A protein and the small-molecule ligand that binds it are described below.
Small molecule (SMILES): [H]/N=C(\N)c1ccc(N2C[C@H](C(=O)N[C@@H](CC)c3cccc4ccccc34)OC2=O)cn1

Binding-site contacts:
Ligand atom CAB contacts residue GLY193 of chain 1.B at 3.6 Å.
Ligand atom CAV contacts residue LEU25 of chain 1.B at 3.4 Å (hydrophobic).
Ligand atom CAG contacts residue TRP192 of chain 1.B at 3.8 Å (hydrophobic).
Ligand atom CBB contacts residue LEU25 of chain 1.B at 3.5 Å (hydrophobic).
Ligand atom NAI contacts residue SER171 of chain 1.B at 3.5 Å (h-bond).
Ligand atom OAT contacts residue SER176 of chain 1.B at 3.0 Å (h-bond).
Ligand atom NAI contacts residue ASP170 of chain 1.B at 3.0 Å (salt-bridge).
Ligand atom CAK contacts residue SER176 of chain 1.B at 3.1 Å.
Ligand atom CAB contacts residue SER171 of chain 1.B at 3.7 Å.
Ligand atom NAI contacts residue ASN194 of chain 1.B at 3.0 Å (h-bond).
Ligand atom CAG contacts residue GLY193 of chain 1.B at 3.5 Å.
Ligand atom CAK contacts residue SER191 of chain 1.B at 3.6 Å.
Ligand atom NAQ contacts residue SER176 of chain 1.B at 3.7 Å.
Ligand atom CAP contacts residue HIS41 of chain 1.B at 3.8 Å.
Ligand atom CAB contacts residue TRP192 of chain 1.B at 3.7 Å (hydrophobic).
Ligand atom CAP contacts residue SER176 of chain 1.B at 3.0 Å.
Ligand atom NAJ contacts residue ASP170 of chain 1.B at 3.2 Å (salt-bridge).
Ligand atom NAI contacts residue GLY193 of chain 1.B at 3.4 Å.
Ligand atom OAT contacts residue GLN173 of chain 1.B at 3.2 Å.
Ligand atom CAA contacts residue ILE195 of chain 1.B at 3.5 Å (hydrophobic).
Ligand atom CAY contacts residue GLN173 of chain 1.B at 3.8 Å.
Ligand atom CAG contacts residue ASP170 of chain 1.B at 3.8 Å.
Ligand atom OAO contacts residue GLN173 of chain 1.B at 3.5 Å.
Ligand atom CAD contacts residue TRP192 of chain 1.B at 3.8 Å (hydrophobic).
Ligand atom CAL contacts residue SER176 of chain 1.B at 3.3 Å.
Ligand atom CBE contacts residue PHE130 of chain 1.B at 3.7 Å (hydrophobic).
Ligand atom CAA contacts residue ASN194 of chain 1.B at 3.6 Å.
Ligand atom CAF contacts residue ILE195 of chain 1.B at 3.5 Å (hydrophobic).
Ligand atom CBC contacts residue LEU24 of chain 1.B at 3.6 Å (hydrophobic).
Ligand atom CAA contacts residue GLY193 of chain 1.B at 3.7 Å.
Ligand atom NAJ contacts residue TRP192 of chain 1.B at 3.5 Å (h-bond).
Ligand atom CAZ contacts residue GLN173 of chain 1.B at 3.6 Å.
Ligand atom OAT contacts residue GLY174 of chain 1.B at 3.1 Å (h-bond).
Ligand atom CBD contacts residue PHE130 of chain 1.B at 3.7 Å (hydrophobic).
Ligand atom NAJ contacts residue SER171 of chain 1.B at 3.0 Å (h-bond).
Ligand atom CAL contacts residue HIS41 of chain 1.B at 3.3 Å.
Ligand atom CAK contacts residue HIS41 of chain 1.B at 3.6 Å.
Ligand atom CAG contacts residue SER171 of chain 1.B at 3.1 Å.
Ligand atom CAN contacts residue GLN173 of chain 1.B at 3.8 Å.
Ligand atom NAC contacts residue TRP192 of chain 1.B at 3.7 Å.

Sequence of chain 1.B:
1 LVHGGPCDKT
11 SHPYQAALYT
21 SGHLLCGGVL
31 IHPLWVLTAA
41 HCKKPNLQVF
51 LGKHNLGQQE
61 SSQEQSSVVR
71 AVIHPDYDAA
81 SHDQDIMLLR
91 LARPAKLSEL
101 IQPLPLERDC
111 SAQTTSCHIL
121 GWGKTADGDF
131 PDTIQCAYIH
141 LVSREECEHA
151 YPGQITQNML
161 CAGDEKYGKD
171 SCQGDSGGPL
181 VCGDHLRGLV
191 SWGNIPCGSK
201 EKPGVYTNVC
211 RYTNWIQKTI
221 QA